Binding-site contacts:
Ligand atom N2 contacts residue ASN324 of chain 1.G at 2.9 Å (h-bond).
Ligand atom C5 contacts residue GLU242 of chain 1.G at 3.6 Å.
Ligand atom C2 contacts residue ASN324 of chain 1.G at 2.4 Å.
Ligand atom O5 contacts residue ASN324 of chain 1.G at 2.3 Å (h-bond).
Ligand atom C8 contacts residue PHE325 of chain 1.G at 3.9 Å (hydrophobic).
Ligand atom O5 contacts residue GLU242 of chain 1.G at 4.2 Å.
Ligand atom C6 contacts residue GLN244 of chain 1.G at 3.3 Å.
Ligand atom O7 contacts residue GLY240 of chain 1.G at 4.4 Å.
Ligand atom O7 contacts residue GLU242 of chain 1.G at 4.3 Å.
Ligand atom O6 contacts residue GLU242 of chain 1.G at 4.1 Å.
Ligand atom C8 contacts residue ASN238 of chain 1.G at 3.4 Å.
Ligand atom C1 contacts residue GLU242 of chain 1.G at 4.2 Å.
Ligand atom C8 contacts residue THR326 of chain 1.G at 3.6 Å.
Ligand atom O6 contacts residue GLN244 of chain 1.G at 3.3 Å (h-bond).
Ligand atom C5 contacts residue ASN324 of chain 1.G at 3.6 Å.
Ligand atom O7 contacts residue ASN324 of chain 1.G at 3.6 Å.
Ligand atom C3 contacts residue ASN324 of chain 1.G at 3.8 Å.
Ligand atom C1 contacts residue ASN324 of chain 1.G at 1.4 Å.
Ligand atom C4 contacts residue ASN324 of chain 1.G at 4.2 Å.
Ligand atom C7 contacts residue ASN324 of chain 1.G at 3.5 Å.
Ligand atom C6 contacts residue GLU242 of chain 1.G at 3.0 Å.

Sequence of chain 1.G:
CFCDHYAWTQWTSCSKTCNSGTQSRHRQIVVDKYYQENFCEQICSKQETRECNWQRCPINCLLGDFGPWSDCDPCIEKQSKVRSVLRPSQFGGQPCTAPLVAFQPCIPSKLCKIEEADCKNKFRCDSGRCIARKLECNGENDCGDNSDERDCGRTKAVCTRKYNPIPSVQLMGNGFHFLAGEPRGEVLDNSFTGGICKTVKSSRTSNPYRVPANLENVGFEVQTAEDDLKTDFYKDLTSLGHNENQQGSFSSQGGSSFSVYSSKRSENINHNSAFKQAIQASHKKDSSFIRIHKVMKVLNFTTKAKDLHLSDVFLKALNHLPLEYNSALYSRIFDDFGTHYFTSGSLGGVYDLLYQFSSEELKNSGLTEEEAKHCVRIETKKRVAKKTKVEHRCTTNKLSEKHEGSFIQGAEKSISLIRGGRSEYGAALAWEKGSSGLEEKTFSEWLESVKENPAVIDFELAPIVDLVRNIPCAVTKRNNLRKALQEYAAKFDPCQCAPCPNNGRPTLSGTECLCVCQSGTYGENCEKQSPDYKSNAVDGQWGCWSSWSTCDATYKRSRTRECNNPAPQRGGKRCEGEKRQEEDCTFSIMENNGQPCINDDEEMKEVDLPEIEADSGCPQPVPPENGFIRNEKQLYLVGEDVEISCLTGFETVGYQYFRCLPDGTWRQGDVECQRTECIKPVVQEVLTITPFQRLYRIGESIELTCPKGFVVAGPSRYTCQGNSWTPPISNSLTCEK

A small-molecule ligand and the protein it binds are described below.
Small molecule (SMILES): CC(=O)N[C@H]1[C@H](O[C@H]2[C@H](O)[C@@H](NC(C)=O)CO[C@@H]2CO)O[C@H](CO)[C@@H](O)[C@@H]1O